This protein binds this small molecule.
Small molecule (SMILES): O=c1[nH]cnc2c1ncn2[C@@H]1O[C@H](COP(=O)(O)O)[C@@H](O)[C@H]1O

Sequence of chain 1.C:
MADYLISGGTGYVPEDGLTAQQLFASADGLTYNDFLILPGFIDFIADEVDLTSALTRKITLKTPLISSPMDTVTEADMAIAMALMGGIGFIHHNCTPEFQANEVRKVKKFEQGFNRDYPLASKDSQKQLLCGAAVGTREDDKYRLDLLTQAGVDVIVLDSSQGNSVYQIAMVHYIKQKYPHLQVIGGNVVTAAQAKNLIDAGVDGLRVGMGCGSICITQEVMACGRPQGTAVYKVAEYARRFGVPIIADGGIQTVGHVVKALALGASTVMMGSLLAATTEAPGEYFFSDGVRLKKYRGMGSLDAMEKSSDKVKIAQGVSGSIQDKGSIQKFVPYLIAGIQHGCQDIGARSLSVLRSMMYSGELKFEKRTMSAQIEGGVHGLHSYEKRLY

Binding-site contacts:
Ligand atom O2P contacts residue SER329 of chain 1.C at 2.8 Å (h-bond).
Ligand atom C3' contacts residue ASP364 of chain 1.C at 3.3 Å.
Ligand atom N1 contacts residue GLN441 of chain 1.C at 2.8 Å (h-bond).
Ligand atom C2 contacts residue NAD1 of chain 1.M at 3.2 Å.
Ligand atom O2' contacts residue ARG322 of chain 1.C at 3.2 Å (salt-bridge).
Ligand atom N3 contacts residue NAD1 of chain 1.M at 3.2 Å.
Ligand atom O2' contacts residue ASP364 of chain 1.C at 2.6 Å (salt-bridge).
Ligand atom O5' contacts residue GLY328 of chain 1.C at 3.3 Å.
Ligand atom O1P contacts residue SER329 of chain 1.C at 2.6 Å (h-bond).
Ligand atom O3' contacts residue ASP364 of chain 1.C at 2.5 Å (salt-bridge).
Ligand atom N7 contacts residue MET414 of chain 1.C at 2.9 Å (h-bond).
Ligand atom C4 contacts residue ILE330 of chain 1.C at 3.5 Å (hydrophobic).
Ligand atom O2P contacts residue SER388 of chain 1.C at 3.6 Å.
Ligand atom C5 contacts residue NAD1 of chain 1.M at 3.7 Å.
Ligand atom C4' contacts residue ASP364 of chain 1.C at 3.4 Å.
Ligand atom O3P contacts residue GLY387 of chain 1.C at 2.8 Å (h-bond).
Ligand atom P contacts residue SER329 of chain 1.C at 3.6 Å.
Ligand atom O2' contacts residue ASN303 of chain 1.C at 3.7 Å.
Ligand atom O5' contacts residue GLY365 of chain 1.C at 3.4 Å.
Ligand atom O6 contacts residue GLY413 of chain 1.C at 3.3 Å.
Ligand atom O1P contacts residue TYR411 of chain 1.C at 2.6 Å (h-bond).
Ligand atom O1P contacts residue SER388 of chain 1.C at 2.8 Å (h-bond).
Ligand atom C5 contacts residue ILE330 of chain 1.C at 3.5 Å (hydrophobic).
Ligand atom O2' contacts residue NAD1 of chain 1.M at 3.4 Å (h-bond).
Ligand atom C2' contacts residue ARG322 of chain 1.C at 3.4 Å.
Ligand atom O6 contacts residue GLY415 of chain 1.C at 2.8 Å (h-bond).
Ligand atom O2P contacts residue GLY328 of chain 1.C at 3.3 Å.
Ligand atom P contacts residue SER388 of chain 1.C at 3.6 Å.
Ligand atom O6 contacts residue GLY442 of chain 1.C at 3.4 Å.
Ligand atom O3' contacts residue ARG322 of chain 1.C at 3.1 Å (salt-bridge).
Ligand atom N7 contacts residue GLY413 of chain 1.C at 3.4 Å.
Ligand atom O6 contacts residue MET414 of chain 1.C at 3.3 Å (h-bond).
Ligand atom N1 contacts residue NAD1 of chain 1.M at 3.5 Å.
Ligand atom C4 contacts residue NAD1 of chain 1.M at 3.4 Å.
Ligand atom C2 contacts residue GLN441 of chain 1.C at 3.5 Å.
Ligand atom O3' contacts residue MET385 of chain 1.C at 3.7 Å.
Ligand atom O3' contacts residue SER68 of chain 1.C at 2.6 Å (h-bond).
Ligand atom O3P contacts residue SER388 of chain 1.C at 3.3 Å (h-bond).
Ligand atom O2P contacts residue GLY366 of chain 1.C at 2.9 Å (h-bond).
Ligand atom C3' contacts residue SER68 of chain 1.C at 3.3 Å.